Binding-site contacts:
Ligand atom C10 contacts residue THR211 of chain 1.A at 3.6 Å.
Ligand atom N1 contacts residue GLY210 of chain 1.A at 3.5 Å (h-bond).
Ligand atom C3 contacts residue PHE208 of chain 1.A at 3.6 Å (hydrophobic).
Ligand atom C2 contacts residue THR211 of chain 1.A at 3.8 Å.
Ligand atom C19 contacts residue LYS214 of chain 1.A at 4.2 Å.
Ligand atom C15 contacts residue LYS214 of chain 1.A at 4.0 Å.
Ligand atom C19 contacts residue ASN213 of chain 1.A at 3.3 Å.
Ligand atom C1 contacts residue THR211 of chain 1.A at 3.8 Å.
Ligand atom N3 contacts residue TYR207 of chain 1.A at 4.1 Å.
Ligand atom C7 contacts residue THR211 of chain 1.A at 3.5 Å.
Ligand atom N1 contacts residue PHE208 of chain 1.A at 3.8 Å.
Ligand atom N2 contacts residue GLY210 of chain 1.A at 2.9 Å (h-bond).
Ligand atom C18 contacts residue GLY210 of chain 1.A at 3.6 Å.
Ligand atom C22 contacts residue GLY210 of chain 1.A at 3.5 Å.
Ligand atom C18 contacts residue LYS214 of chain 1.A at 4.1 Å.
Ligand atom C12 contacts residue GLY210 of chain 1.A at 4.0 Å.
Ligand atom C20 contacts residue GLY210 of chain 1.A at 4.0 Å.
Ligand atom N2 contacts residue PHE208 of chain 1.A at 3.2 Å.
Ligand atom N1 contacts residue PRO209 of chain 1.A at 4.1 Å.
Ligand atom N5 contacts residue GLY210 of chain 1.A at 4.1 Å.
Ligand atom CL contacts residue LYS217 of chain 1.A at 4.2 Å.
Ligand atom C1 contacts residue PHE208 of chain 1.A at 3.9 Å (hydrophobic).
Ligand atom C17 contacts residue LYS214 of chain 1.A at 3.3 Å.
Ligand atom C21 contacts residue ASN213 of chain 1.A at 3.8 Å.
Ligand atom C21 contacts residue GLY210 of chain 1.A at 4.0 Å.
Ligand atom C8 contacts residue THR211 of chain 1.A at 3.6 Å.
Ligand atom C9 contacts residue GLY210 of chain 1.A at 3.8 Å.
Ligand atom CL contacts residue LYS214 of chain 1.A at 3.2 Å.
Ligand atom C20 contacts residue ASN213 of chain 1.A at 4.1 Å.
Ligand atom N3 contacts residue PHE208 of chain 1.A at 3.8 Å.
Ligand atom N3 contacts residue PRO209 of chain 1.A at 3.8 Å.
Ligand atom N1 contacts residue THR211 of chain 1.A at 2.9 Å (h-bond).
Ligand atom C9 contacts residue THR211 of chain 1.A at 3.3 Å.
Ligand atom N2 contacts residue PRO209 of chain 1.A at 3.1 Å (h-bond).
Ligand atom C11 contacts residue GLY210 of chain 1.A at 4.0 Å.
Ligand atom C10 contacts residue GLY210 of chain 1.A at 3.3 Å.
Ligand atom N3 contacts residue GLY210 of chain 1.A at 3.9 Å.
Ligand atom N2 contacts residue THR211 of chain 1.A at 3.6 Å.
Ligand atom C19 contacts residue GLY210 of chain 1.A at 3.4 Å.
Ligand atom N6 contacts residue LYS214 of chain 1.A at 4.1 Å.

Sequence of chain 1.A:
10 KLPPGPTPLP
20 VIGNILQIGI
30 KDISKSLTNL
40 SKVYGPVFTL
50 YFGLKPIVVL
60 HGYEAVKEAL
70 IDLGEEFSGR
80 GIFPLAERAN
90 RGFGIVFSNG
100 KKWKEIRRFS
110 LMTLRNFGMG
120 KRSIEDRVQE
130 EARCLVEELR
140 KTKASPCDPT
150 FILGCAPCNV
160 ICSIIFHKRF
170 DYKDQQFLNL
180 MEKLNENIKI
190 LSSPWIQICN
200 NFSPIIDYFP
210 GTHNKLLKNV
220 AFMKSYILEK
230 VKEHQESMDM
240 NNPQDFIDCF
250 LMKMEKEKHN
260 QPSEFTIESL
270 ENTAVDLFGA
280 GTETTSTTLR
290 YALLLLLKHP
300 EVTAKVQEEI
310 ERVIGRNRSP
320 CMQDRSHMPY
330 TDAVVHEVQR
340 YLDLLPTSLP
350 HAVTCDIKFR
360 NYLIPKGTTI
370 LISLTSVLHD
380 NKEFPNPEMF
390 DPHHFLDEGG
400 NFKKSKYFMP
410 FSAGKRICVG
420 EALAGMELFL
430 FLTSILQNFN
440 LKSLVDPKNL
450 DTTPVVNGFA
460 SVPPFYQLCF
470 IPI

A protein and the small-molecule ligand that binds it are described below.
Small molecule (SMILES): CCCCc1nc(Cl)c(CO)n1Cc1ccc(-c2ccccc2-c2nn[nH]n2)cc1